Sequence of chain 1.B:
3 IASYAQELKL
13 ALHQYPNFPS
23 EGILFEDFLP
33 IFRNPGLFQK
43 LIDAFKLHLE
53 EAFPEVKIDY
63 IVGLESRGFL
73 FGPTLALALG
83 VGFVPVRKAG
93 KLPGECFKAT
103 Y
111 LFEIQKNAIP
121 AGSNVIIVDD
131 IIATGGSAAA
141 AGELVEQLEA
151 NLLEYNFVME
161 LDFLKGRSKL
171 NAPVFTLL

Sequence of chain 1.A:
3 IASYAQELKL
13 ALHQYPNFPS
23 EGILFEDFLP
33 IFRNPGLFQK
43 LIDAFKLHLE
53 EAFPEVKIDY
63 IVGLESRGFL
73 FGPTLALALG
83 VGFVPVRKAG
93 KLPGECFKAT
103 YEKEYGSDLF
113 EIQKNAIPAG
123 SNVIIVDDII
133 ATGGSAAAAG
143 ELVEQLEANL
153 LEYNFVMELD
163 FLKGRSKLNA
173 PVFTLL

The protein below binds the small molecule below.
Small molecule (SMILES): O=P(O)(O)OC[C@H]1N[C@H](COP(=O)(O)O)[C@@H](O)[C@H]1O

Binding-site contacts:
Ligand atom C4 contacts residue ASP130 of chain 1.B at 3.9 Å.
Ligand atom P2 contacts residue SER137 of chain 1.B at 3.9 Å.
Ligand atom C4 contacts residue ASP129 of chain 1.B at 3.0 Å.
Ligand atom O3 contacts residue ASP130 of chain 1.B at 2.8 Å (salt-bridge).
Ligand atom P2 contacts residue ALA133 of chain 1.B at 4.0 Å.
Ligand atom C1 contacts residue ARG69 of chain 1.B at 4.1 Å.
Ligand atom O4 contacts residue ASP129 of chain 1.B at 2.5 Å (salt-bridge).
Ligand atom C4 contacts residue ILE131 of chain 1.B at 3.8 Å (hydrophobic).
Ligand atom C3 contacts residue ARG69 of chain 1.B at 3.9 Å.
Ligand atom O6P contacts residue GLY136 of chain 1.B at 3.7 Å.
Ligand atom O5P contacts residue GLY136 of chain 1.B at 4.0 Å.
Ligand atom O6 contacts residue SER137 of chain 1.B at 4.2 Å.
Ligand atom C3 contacts residue ILE131 of chain 1.B at 3.9 Å (hydrophobic).
Ligand atom O3 contacts residue ASP129 of chain 1.B at 3.9 Å.
Ligand atom O1P contacts residue LYS93 of chain 1.A at 3.4 Å.
Ligand atom C3 contacts residue ASP129 of chain 1.B at 4.2 Å.
Ligand atom N1 contacts residue SER137 of chain 1.B at 4.3 Å.
Ligand atom C6 contacts residue ALA133 of chain 1.B at 4.2 Å (hydrophobic).
Ligand atom C5 contacts residue ASP129 of chain 1.B at 4.1 Å.
Ligand atom O4P contacts residue ALA133 of chain 1.B at 3.6 Å.
Ligand atom O6P contacts residue THR134 of chain 1.B at 3.8 Å.
Ligand atom O4P contacts residue GLY135 of chain 1.B at 3.9 Å.
Ligand atom O6P contacts residue GLY135 of chain 1.B at 4.3 Å.
Ligand atom O6P contacts residue SER137 of chain 1.B at 2.6 Å (h-bond).
Ligand atom O5P contacts residue GLY135 of chain 1.B at 2.9 Å (h-bond).
Ligand atom P2 contacts residue GLY135 of chain 1.B at 3.9 Å.
Ligand atom C3 contacts residue ASP130 of chain 1.B at 3.4 Å.
Ligand atom P2 contacts residue GLY136 of chain 1.B at 4.2 Å.
Ligand atom P2 contacts residue THR134 of chain 1.B at 3.5 Å.
Ligand atom O4 contacts residue GLU67 of chain 1.B at 4.2 Å.
Ligand atom O4P contacts residue THR134 of chain 1.B at 2.5 Å (h-bond).
Ligand atom O3 contacts residue ARG69 of chain 1.B at 3.6 Å (salt-bridge).
Ligand atom O5P contacts residue ALA133 of chain 1.B at 3.0 Å (h-bond).
Ligand atom O5P contacts residue ILE132 of chain 1.B at 4.0 Å.
Ligand atom C2 contacts residue ARG69 of chain 1.B at 3.9 Å.
Ligand atom C5 contacts residue ILE131 of chain 1.B at 4.3 Å (hydrophobic).
Ligand atom C6 contacts residue ILE131 of chain 1.B at 3.6 Å (hydrophobic).
Ligand atom O6 contacts residue ALA133 of chain 1.B at 3.8 Å.
Ligand atom C5 contacts residue SER137 of chain 1.B at 3.8 Å.
Ligand atom O5P contacts residue THR134 of chain 1.B at 3.2 Å (h-bond).